Sequence of chain 2.A:
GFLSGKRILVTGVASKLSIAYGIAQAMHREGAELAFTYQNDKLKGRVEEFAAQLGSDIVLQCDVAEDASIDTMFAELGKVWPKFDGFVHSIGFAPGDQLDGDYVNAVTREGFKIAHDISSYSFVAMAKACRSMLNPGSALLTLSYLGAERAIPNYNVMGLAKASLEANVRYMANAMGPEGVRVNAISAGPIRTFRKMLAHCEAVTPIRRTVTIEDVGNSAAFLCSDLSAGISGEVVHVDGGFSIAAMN

Binding-site contacts:
Ligand atom C02 contacts residue MET206 of chain 2.A at 4.2 Å (hydrophobic).
Ligand atom C06 contacts residue NAD1 of chain 2.C at 3.7 Å.
Ligand atom C04 contacts residue TYR146 of chain 2.A at 3.7 Å (hydrophobic).
Ligand atom O01 contacts residue NAD1 of chain 2.C at 3.8 Å.
Ligand atom C04 contacts residue NAD1 of chain 2.C at 3.8 Å.
Ligand atom N10 contacts residue NAD1 of chain 2.C at 3.3 Å (h-bond).
Ligand atom C02 contacts residue NAD1 of chain 2.C at 3.3 Å.
Ligand atom O01 contacts residue PRO191 of chain 2.A at 3.6 Å.
Ligand atom O09 contacts residue NAD1 of chain 2.C at 2.7 Å (h-bond).
Ligand atom C05 contacts residue TYR156 of chain 2.A at 3.9 Å (hydrophobic).
Ligand atom C03 contacts residue TYR146 of chain 2.A at 3.7 Å (hydrophobic).
Ligand atom C08 contacts residue TYR156 of chain 2.A at 3.7 Å (hydrophobic).
Ligand atom C03 contacts residue NAD1 of chain 2.C at 3.6 Å.
Ligand atom C03 contacts residue TYR156 of chain 2.A at 4.4 Å (hydrophobic).
Ligand atom O01 contacts residue MET206 of chain 2.A at 3.0 Å (h-bond).
Ligand atom C08 contacts residue NAD1 of chain 2.C at 3.3 Å.
Ligand atom C04 contacts residue TYR156 of chain 2.A at 3.6 Å (hydrophobic).
Ligand atom C02 contacts residue PHE203 of chain 2.A at 3.7 Å (hydrophobic).
Ligand atom O09 contacts residue TYR146 of chain 2.A at 4.2 Å.
Ligand atom O09 contacts residue TYR156 of chain 2.A at 2.8 Å (h-bond).
Ligand atom C05 contacts residue NAD1 of chain 2.C at 3.7 Å.
Ligand atom C07 contacts residue PHE203 of chain 2.A at 3.4 Å (hydrophobic).
Ligand atom C02 contacts residue PRO191 of chain 2.A at 4.4 Å (hydrophobic).
Ligand atom O09 contacts residue LYS163 of chain 2.A at 4.2 Å.
Ligand atom C07 contacts residue NAD1 of chain 2.C at 3.4 Å.
Ligand atom O01 contacts residue PHE203 of chain 2.A at 3.0 Å.

This small molecule binds to this protein.
Small molecule (SMILES): O=C(c1ccc(O)cc1)N1CCc2c(n(Cc3ccc(O)cc3)c3ccccc23)C1